Binding-site contacts:
Ligand atom O1B contacts residue ILE98 of chain 3.A at 3.1 Å.
Ligand atom C5B contacts residue TYR144 of chain 3.A at 3.7 Å (hydrophobic).
Ligand atom CM4 contacts residue TYR144 of chain 3.A at 3.8 Å (hydrophobic).
Ligand atom CM4 contacts residue TYR142 of chain 3.A at 3.9 Å (hydrophobic).
Ligand atom CM3 contacts residue TYR190 of chain 3.A at 3.8 Å (hydrophobic).
Ligand atom N3A contacts residue PHE179 of chain 3.A at 3.6 Å.
Ligand atom N1A contacts residue LEU217 of chain 3.A at 3.4 Å.
Ligand atom CM4 contacts residue ALA166 of chain 3.A at 3.2 Å (hydrophobic).
Ligand atom N2A contacts residue PHE179 of chain 3.A at 3.3 Å.
Ligand atom C1B contacts residue LEU181 of chain 3.A at 3.9 Å (hydrophobic).
Ligand atom CM6 contacts residue TYR144 of chain 3.A at 3.7 Å (hydrophobic).
Ligand atom CM2 contacts residue ILE77 of chain 3.A at 3.9 Å (hydrophobic).
Ligand atom CM6 contacts residue LEU184 of chain 3.A at 3.6 Å (hydrophobic).
Ligand atom C5 contacts residue MET214 of chain 3.A at 3.7 Å (hydrophobic).
Ligand atom N2 contacts residue LEU100 of chain 3.A at 3.8 Å.
Ligand atom C3 contacts residue LEU100 of chain 3.A at 3.7 Å (hydrophobic).
Ligand atom C6B contacts residue LEU181 of chain 3.A at 3.5 Å (hydrophobic).
Ligand atom C6B contacts residue ILE98 of chain 3.A at 3.8 Å (hydrophobic).
Ligand atom C3C contacts residue LEU181 of chain 3.A at 4.0 Å (hydrophobic).
Ligand atom C4 contacts residue TYR190 of chain 3.A at 3.8 Å (hydrophobic).
Ligand atom C1B contacts residue ILE98 of chain 3.A at 3.6 Å (hydrophobic).
Ligand atom C4 contacts residue LEU100 of chain 3.A at 3.8 Å (hydrophobic).
Ligand atom N1A contacts residue PHE179 of chain 3.A at 3.2 Å.
Ligand atom CM4 contacts residue VAL168 of chain 3.A at 3.9 Å (hydrophobic).
Ligand atom N3A contacts residue TYR144 of chain 3.A at 3.2 Å.
Ligand atom N2A contacts residue TYR144 of chain 3.A at 4.0 Å.
Ligand atom O1 contacts residue MET214 of chain 3.A at 3.2 Å.
Ligand atom C5B contacts residue LEU181 of chain 3.A at 3.6 Å (hydrophobic).
Ligand atom C5 contacts residue LEU100 of chain 3.A at 4.0 Å (hydrophobic).
Ligand atom CM6 contacts residue LEU181 of chain 3.A at 3.8 Å (hydrophobic).
Ligand atom C4 contacts residue MET214 of chain 3.A at 4.0 Å (hydrophobic).
Ligand atom N5A contacts residue PHE179 of chain 3.A at 3.2 Å.
Ligand atom C1C contacts residue MET214 of chain 3.A at 3.4 Å (hydrophobic).
Ligand atom O1 contacts residue LEU100 of chain 3.A at 3.8 Å.
Ligand atom N2 contacts residue MET214 of chain 3.A at 3.7 Å.
Ligand atom CM2 contacts residue ILE122 of chain 3.A at 3.9 Å (hydrophobic).
Ligand atom N1A contacts residue MET124 of chain 3.A at 3.9 Å.
Ligand atom C4A contacts residue PHE179 of chain 3.A at 3.5 Å (hydrophobic).
Ligand atom N5A contacts residue LEU217 of chain 3.A at 3.7 Å.
Ligand atom C4A contacts residue TYR144 of chain 3.A at 3.5 Å (hydrophobic).

Sequence of chain 3.A:
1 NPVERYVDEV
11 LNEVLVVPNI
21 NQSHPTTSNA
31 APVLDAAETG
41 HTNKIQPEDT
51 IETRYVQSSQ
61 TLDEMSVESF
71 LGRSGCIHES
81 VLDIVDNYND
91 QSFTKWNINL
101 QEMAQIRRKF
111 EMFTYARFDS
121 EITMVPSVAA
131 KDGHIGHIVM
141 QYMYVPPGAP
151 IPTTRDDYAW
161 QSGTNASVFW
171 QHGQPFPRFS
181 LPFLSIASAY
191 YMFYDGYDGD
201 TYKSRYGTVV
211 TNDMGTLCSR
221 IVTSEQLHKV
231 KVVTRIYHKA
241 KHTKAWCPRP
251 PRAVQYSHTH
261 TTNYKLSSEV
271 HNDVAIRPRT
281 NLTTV

A protein and the small-molecule ligand that binds it are described below.
Small molecule (SMILES): Cc1cc(CCCOc2c(C)cc(-n3nnc(C)n3)cc2C)on1